This small molecule binds to this protein.
Small molecule (SMILES): Nc1nc2c(ncn2[C@@H]2O[C@H](CO[P](=O)(O)O[P](=O)(O)OP(O)(O)=S)[C@@H](O)[C@H]2O)c(=O)[nH]1

Binding-site contacts:
Ligand atom PG contacts residue THR37 of chain 1.A at 2.9 Å.
Ligand atom O1B contacts residue CYS16 of chain 1.A at 3.0 Å (h-bond).
Ligand atom O2G contacts residue THR37 of chain 1.A at 2.5 Å (h-bond).
Ligand atom N1 contacts residue LYS118 of chain 1.A at 3.5 Å.
Ligand atom O1B contacts residue LYS18 of chain 1.A at 2.8 Å (salt-bridge).
Ligand atom O6 contacts residue LYS162 of chain 1.A at 3.4 Å (salt-bridge).
Ligand atom N2 contacts residue LYS162 of chain 1.A at 3.5 Å.
Ligand atom O3G contacts residue THR60 of chain 1.A at 3.5 Å (h-bond).
Ligand atom O1A contacts residue GLY17 of chain 1.A at 3.2 Å.
Ligand atom O3G contacts residue ASP59 of chain 1.A at 3.2 Å (salt-bridge).
Ligand atom O3G contacts residue THR19 of chain 1.A at 2.4 Å (h-bond).
Ligand atom PB contacts residue LYS18 of chain 1.A at 3.4 Å.
Ligand atom C5' contacts residue ALA15 of chain 1.A at 3.4 Å (hydrophobic).
Ligand atom O2G contacts residue PRO36 of chain 1.A at 3.0 Å (h-bond).
Ligand atom O3G contacts residue THR37 of chain 1.A at 3.2 Å (h-bond).
Ligand atom O2B contacts residue THR19 of chain 1.A at 2.6 Å (h-bond).
Ligand atom O1B contacts residue GLY17 of chain 1.A at 3.4 Å (h-bond).
Ligand atom O2A contacts residue VAL35 of chain 1.A at 3.4 Å.
Ligand atom S1G contacts residue MG1 of chain 1.D at 3.4 Å.
Ligand atom O2B contacts residue GLY17 of chain 1.A at 3.2 Å.
Ligand atom C2 contacts residue ASP120 of chain 1.A at 3.5 Å.
Ligand atom O1A contacts residue CYS20 of chain 1.A at 2.9 Å (h-bond).
Ligand atom O4' contacts residue LYS118 of chain 1.A at 3.2 Å.
Ligand atom PG contacts residue THR19 of chain 1.A at 2.9 Å.
Ligand atom O3A contacts residue ALA15 of chain 1.A at 3.1 Å.
Ligand atom C8 contacts residue CYS20 of chain 1.A at 3.5 Å (hydrophobic).
Ligand atom O2B contacts residue LYS18 of chain 1.A at 2.4 Å (salt-bridge).
Ligand atom O1B contacts residue ASP13 of chain 1.A at 3.3 Å (salt-bridge).
Ligand atom O2G contacts residue THR19 of chain 1.A at 2.3 Å (h-bond).
Ligand atom S1G contacts residue THR37 of chain 1.A at 2.8 Å (h-bond).
Ligand atom N2 contacts residue ASP120 of chain 1.A at 2.5 Å (salt-bridge).
Ligand atom N9 contacts residue LYS118 of chain 1.A at 3.5 Å.
Ligand atom PB contacts residue ALA15 of chain 1.A at 3.5 Å.
Ligand atom O1A contacts residue THR19 of chain 1.A at 3.5 Å (h-bond).
Ligand atom O3A contacts residue GLY17 of chain 1.A at 3.1 Å (h-bond).
Ligand atom O6 contacts residue ALA161 of chain 1.A at 2.8 Å (h-bond).
Ligand atom N2 contacts residue LEU121 of chain 1.A at 3.2 Å.
Ligand atom O1B contacts residue ALA15 of chain 1.A at 2.7 Å (h-bond).
Ligand atom N1 contacts residue ASP120 of chain 1.A at 2.8 Å (salt-bridge).
Ligand atom O1B contacts residue GLY14 of chain 1.A at 3.5 Å.

Sequence of chain 1.A:
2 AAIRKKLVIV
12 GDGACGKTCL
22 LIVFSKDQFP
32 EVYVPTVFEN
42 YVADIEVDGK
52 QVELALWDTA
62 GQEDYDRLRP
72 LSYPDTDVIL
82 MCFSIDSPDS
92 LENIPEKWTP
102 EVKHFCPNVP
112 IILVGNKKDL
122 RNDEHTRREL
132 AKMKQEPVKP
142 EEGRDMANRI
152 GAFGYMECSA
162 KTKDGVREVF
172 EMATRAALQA